The protein below binds the small molecule below.
Small molecule (SMILES): CCCCN(CCc1ccc(Cl)c(Cl)c1)C[C@@H](O)COc1ccc(NS(C)(=O)=O)cc1

Binding-site contacts:
Ligand atom C21 contacts residue PHE145 of chain 1.B at 3.3 Å (hydrophobic).
Ligand atom O29 contacts residue GLN79 of chain 1.B at 3.0 Å (h-bond).
Ligand atom C07 contacts residue GLN79 of chain 1.B at 3.0 Å.
Ligand atom C10 contacts residue GLN79 of chain 1.B at 3.1 Å.
Ligand atom O28 contacts residue LEU174 of chain 1.B at 3.3 Å (h-bond).
Ligand atom C18 contacts residue PRO146 of chain 1.B at 3.4 Å (hydrophobic).
Ligand atom CL2 contacts residue THR88 of chain 1.A at 3.5 Å.
Ligand atom C26 contacts residue TYR144 of chain 1.B at 3.1 Å (hydrophobic).
Ligand atom C21 contacts residue GLU205 of chain 1.B at 3.4 Å.
Ligand atom N24 contacts residue PHE145 of chain 1.B at 3.4 Å (h-bond).
Ligand atom S25 contacts residue MET176 of chain 1.B at 3.6 Å (h-bond).
Ligand atom N24 contacts residue GLU205 of chain 1.B at 2.9 Å (salt-bridge).
Ligand atom CL2 contacts residue PRO47 of chain 1.B at 3.5 Å.
Ligand atom N09 contacts residue GLN79 of chain 1.B at 2.8 Å (h-bond).
Ligand atom O27 contacts residue MET176 of chain 1.B at 2.9 Å.
Ligand atom N24 contacts residue TYR144 of chain 1.B at 3.4 Å (h-bond).
Ligand atom C13 contacts residue TYR87 of chain 1.A at 3.6 Å (hydrophobic).
Ligand atom C23 contacts residue PRO146 of chain 1.B at 3.5 Å (hydrophobic).
Ligand atom C11 contacts residue GLN79 of chain 1.B at 3.4 Å.
Ligand atom C22 contacts residue TYR144 of chain 1.B at 3.2 Å (hydrophobic).
Ligand atom C01 contacts residue TYR87 of chain 1.A at 3.5 Å (hydrophobic).
Ligand atom C03 contacts residue GLN79 of chain 1.B at 3.5 Å.
Ligand atom O28 contacts residue ASP175 of chain 1.B at 3.4 Å.
Ligand atom C05 contacts residue GLN79 of chain 1.B at 3.6 Å.
Ligand atom C06 contacts residue PHE91 of chain 1.A at 3.6 Å (hydrophobic).
Ligand atom N24 contacts residue THR143 of chain 1.B at 3.6 Å.
Ligand atom O29 contacts residue SER110 of chain 1.A at 3.4 Å (h-bond).
Ligand atom C04 contacts residue GLN79 of chain 1.B at 3.2 Å.
Ligand atom C06 contacts residue TYR87 of chain 1.A at 3.2 Å (hydrophobic).
Ligand atom C16 contacts residue LEU113 of chain 1.A at 2.7 Å (hydrophobic).
Ligand atom C23 contacts residue SER110 of chain 1.A at 3.6 Å.
Ligand atom C08 contacts residue GLN79 of chain 1.B at 3.4 Å.
Ligand atom C22 contacts residue PHE145 of chain 1.B at 3.4 Å (hydrophobic).
Ligand atom C12 contacts residue TYR87 of chain 1.A at 3.5 Å (hydrophobic).
Ligand atom C15 contacts residue SER110 of chain 1.A at 3.4 Å.
Ligand atom C19 contacts residue PHE145 of chain 1.B at 3.5 Å (hydrophobic).
Ligand atom O28 contacts residue MET176 of chain 1.B at 2.5 Å (h-bond).
Ligand atom O27 contacts residue SER177 of chain 1.B at 3.0 Å (h-bond).
Ligand atom C20 contacts residue GLU205 of chain 1.B at 3.0 Å.
Ligand atom O17 contacts residue PRO146 of chain 1.B at 3.6 Å.

Sequence of chain 1.B:
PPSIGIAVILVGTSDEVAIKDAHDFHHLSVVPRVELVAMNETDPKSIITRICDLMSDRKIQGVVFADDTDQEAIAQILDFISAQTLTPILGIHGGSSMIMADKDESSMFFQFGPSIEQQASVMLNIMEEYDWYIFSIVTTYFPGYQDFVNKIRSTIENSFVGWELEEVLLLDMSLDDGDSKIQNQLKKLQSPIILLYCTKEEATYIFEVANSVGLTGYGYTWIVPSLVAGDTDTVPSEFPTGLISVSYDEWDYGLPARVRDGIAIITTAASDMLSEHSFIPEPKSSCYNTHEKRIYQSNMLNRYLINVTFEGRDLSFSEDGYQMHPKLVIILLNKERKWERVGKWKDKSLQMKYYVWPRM

Sequence of chain 1.A:
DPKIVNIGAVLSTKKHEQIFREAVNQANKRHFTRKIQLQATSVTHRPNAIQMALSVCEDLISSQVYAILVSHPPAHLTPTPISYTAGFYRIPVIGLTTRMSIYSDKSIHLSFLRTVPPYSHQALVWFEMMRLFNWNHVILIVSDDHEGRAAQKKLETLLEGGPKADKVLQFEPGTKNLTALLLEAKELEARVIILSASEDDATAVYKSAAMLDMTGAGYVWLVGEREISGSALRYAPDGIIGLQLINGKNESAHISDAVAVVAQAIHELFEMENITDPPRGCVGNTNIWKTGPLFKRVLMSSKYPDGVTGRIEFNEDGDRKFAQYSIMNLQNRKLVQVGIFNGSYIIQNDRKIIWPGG